This protein binds this small molecule.
Small molecule (SMILES): CC(=O)N[C@@H]1[C@@H](O)[C@H](O)[C@@H](CO)O[C@H]1O

Binding-site contacts:
Ligand atom C2 contacts residue ASN195 of chain 1.G at 2.5 Å.
Ligand atom C8 contacts residue TYR196 of chain 1.G at 3.5 Å (hydrophobic).
Ligand atom O7 contacts residue ASN195 of chain 1.G at 3.1 Å (h-bond).
Ligand atom C1 contacts residue ASN195 of chain 1.G at 1.5 Å.
Ligand atom N2 contacts residue ASN195 of chain 1.G at 2.8 Å (h-bond).
Ligand atom C5 contacts residue ASN195 of chain 1.G at 3.7 Å.
Ligand atom C3 contacts residue ASN195 of chain 1.G at 3.8 Å.
Ligand atom C4 contacts residue ASN195 of chain 1.G at 4.3 Å.
Ligand atom C8 contacts residue ASN195 of chain 1.G at 4.1 Å.
Ligand atom C8 contacts residue PRO185 of chain 1.G at 3.8 Å (hydrophobic).
Ligand atom O5 contacts residue ASN195 of chain 1.G at 2.5 Å (h-bond).
Ligand atom C7 contacts residue ASN195 of chain 1.G at 3.1 Å.

Sequence of chain 1.G:
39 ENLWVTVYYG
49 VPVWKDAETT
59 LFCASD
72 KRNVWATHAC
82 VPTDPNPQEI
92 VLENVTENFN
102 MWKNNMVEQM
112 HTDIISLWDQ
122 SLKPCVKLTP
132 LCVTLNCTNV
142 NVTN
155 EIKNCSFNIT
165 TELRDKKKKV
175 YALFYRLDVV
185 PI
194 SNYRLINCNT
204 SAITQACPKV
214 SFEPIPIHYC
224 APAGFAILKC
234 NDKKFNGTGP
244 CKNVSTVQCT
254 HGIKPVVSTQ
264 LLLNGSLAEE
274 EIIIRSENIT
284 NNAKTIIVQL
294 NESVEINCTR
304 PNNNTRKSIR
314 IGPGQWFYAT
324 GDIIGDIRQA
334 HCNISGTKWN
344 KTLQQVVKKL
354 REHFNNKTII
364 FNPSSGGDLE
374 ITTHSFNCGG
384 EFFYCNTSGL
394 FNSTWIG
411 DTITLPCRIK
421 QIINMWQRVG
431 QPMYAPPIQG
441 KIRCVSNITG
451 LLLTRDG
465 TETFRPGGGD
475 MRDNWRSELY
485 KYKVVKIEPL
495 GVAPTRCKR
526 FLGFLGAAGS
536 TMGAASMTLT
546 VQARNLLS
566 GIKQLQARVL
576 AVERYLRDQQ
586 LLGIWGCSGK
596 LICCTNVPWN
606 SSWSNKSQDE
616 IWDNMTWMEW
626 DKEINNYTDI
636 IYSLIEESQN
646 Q